Sequence of chain 2.A:
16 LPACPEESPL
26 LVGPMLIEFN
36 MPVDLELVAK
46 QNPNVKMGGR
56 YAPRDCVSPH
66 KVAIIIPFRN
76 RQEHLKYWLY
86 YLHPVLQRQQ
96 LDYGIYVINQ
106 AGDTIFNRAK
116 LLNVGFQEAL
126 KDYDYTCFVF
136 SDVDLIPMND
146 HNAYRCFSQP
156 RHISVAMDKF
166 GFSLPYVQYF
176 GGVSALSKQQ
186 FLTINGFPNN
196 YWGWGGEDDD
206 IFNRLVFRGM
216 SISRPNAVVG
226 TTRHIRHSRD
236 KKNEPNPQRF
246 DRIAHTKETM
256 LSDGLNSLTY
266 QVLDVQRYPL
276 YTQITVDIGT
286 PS

The small molecule below binds the protein below.
Small molecule (SMILES): CC(=O)N[C@H]1[C@H](O[C@H]2[C@@H](O)[C@H](O)[C@@H](CO)O[C@@H]2O)O[C@H](CO)[C@@H](O)[C@@H]1O

Binding-site contacts:
Ligand atom C3 contacts residue GLY201 of chain 2.A at 4.0 Å.
Ligand atom O4 contacts residue TYR174 of chain 2.A at 3.4 Å.
Ligand atom O7 contacts residue TRP199 of chain 2.A at 4.0 Å.
Ligand atom C5 contacts residue TYR171 of chain 2.A at 3.7 Å (hydrophobic).
Ligand atom N2 contacts residue GLY201 of chain 2.A at 3.6 Å.
Ligand atom C6 contacts residue PHE245 of chain 2.A at 3.6 Å (hydrophobic).
Ligand atom C8 contacts residue ILE248 of chain 2.A at 3.9 Å (hydrophobic).
Ligand atom O7 contacts residue ARG244 of chain 2.A at 2.7 Å (salt-bridge).
Ligand atom C2 contacts residue ASP204 of chain 2.A at 3.8 Å.
Ligand atom O3 contacts residue GOL1 of chain 2.M at 3.7 Å.
Ligand atom O7 contacts residue PHE245 of chain 2.A at 4.0 Å.
Ligand atom C4 contacts residue ASP203 of chain 2.A at 3.6 Å.
Ligand atom C1 contacts residue TYR171 of chain 2.A at 3.7 Å (hydrophobic).
Ligand atom O3 contacts residue GLY201 of chain 2.A at 2.8 Å (h-bond).
Ligand atom O5 contacts residue TYR171 of chain 2.A at 3.9 Å.
Ligand atom O3 contacts residue GLY200 of chain 2.A at 3.6 Å.
Ligand atom O7 contacts residue GLY201 of chain 2.A at 4.0 Å.
Ligand atom O1 contacts residue TYR171 of chain 2.A at 3.8 Å.
Ligand atom C5 contacts residue TYR174 of chain 2.A at 3.9 Å (hydrophobic).
Ligand atom C2 contacts residue TYR171 of chain 2.A at 4.0 Å (hydrophobic).
Ligand atom C8 contacts residue PHE245 of chain 2.A at 4.0 Å (hydrophobic).
Ligand atom N2 contacts residue ASP204 of chain 2.A at 2.8 Å (salt-bridge).
Ligand atom C6 contacts residue PHE165 of chain 2.A at 3.6 Å (hydrophobic).
Ligand atom C4 contacts residue TRP199 of chain 2.A at 4.0 Å (hydrophobic).
Ligand atom C3 contacts residue ASP204 of chain 2.A at 3.8 Å.
Ligand atom C8 contacts residue GLY201 of chain 2.A at 3.6 Å.
Ligand atom O4 contacts residue ASP203 of chain 2.A at 2.7 Å (salt-bridge).
Ligand atom O6 contacts residue TRP199 of chain 2.A at 3.7 Å.
Ligand atom O3 contacts residue ASP203 of chain 2.A at 2.6 Å (salt-bridge).
Ligand atom C8 contacts residue ASP204 of chain 2.A at 3.5 Å.
Ligand atom C8 contacts residue ARG244 of chain 2.A at 4.1 Å.
Ligand atom C3 contacts residue ASP203 of chain 2.A at 3.4 Å.
Ligand atom O6 contacts residue PHE165 of chain 2.A at 3.9 Å.
Ligand atom C7 contacts residue ARG244 of chain 2.A at 3.7 Å.
Ligand atom C1 contacts residue TYR171 of chain 2.A at 3.4 Å (hydrophobic).
Ligand atom C3 contacts residue TYR171 of chain 2.A at 3.7 Å (hydrophobic).
Ligand atom O4 contacts residue GOL1 of chain 2.M at 3.6 Å.
Ligand atom C7 contacts residue GLY201 of chain 2.A at 3.6 Å.
Ligand atom C6 contacts residue TYR174 of chain 2.A at 3.8 Å (hydrophobic).
Ligand atom C7 contacts residue ASP204 of chain 2.A at 3.6 Å.